Sequence of chain 1.R:
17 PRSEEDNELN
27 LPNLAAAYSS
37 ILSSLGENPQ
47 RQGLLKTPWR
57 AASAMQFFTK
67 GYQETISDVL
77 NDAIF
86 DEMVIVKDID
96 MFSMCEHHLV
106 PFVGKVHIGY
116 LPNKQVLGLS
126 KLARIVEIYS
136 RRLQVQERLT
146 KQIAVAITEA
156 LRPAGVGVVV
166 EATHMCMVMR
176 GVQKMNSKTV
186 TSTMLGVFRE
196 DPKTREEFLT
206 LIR

Sequence of chain 1.KA:
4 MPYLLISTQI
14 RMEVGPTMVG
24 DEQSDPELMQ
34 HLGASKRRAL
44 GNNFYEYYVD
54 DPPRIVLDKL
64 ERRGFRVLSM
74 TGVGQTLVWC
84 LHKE

Binding-site contacts:
Ligand atom CE2 contacts residue ILE13 of chain 1.KA at 3.2 Å (hydrophobic).
Ligand atom CG contacts residue VAL76 of chain 1.LA at 3.7 Å (hydrophobic).
Ligand atom N contacts residue GLU195 of chain 1.R at 2.9 Å (salt-bridge).
Ligand atom CE1 contacts residue MET15 of chain 1.KA at 3.7 Å (hydrophobic).
Ligand atom CE2 contacts residue GLN12 of chain 1.KA at 3.8 Å.
Ligand atom CD2 contacts residue VAL76 of chain 1.LA at 3.5 Å (hydrophobic).
Ligand atom OXT contacts residue GLY77 of chain 1.LA at 3.9 Å.
Ligand atom CE2 contacts residue GLN78 of chain 1.KA at 3.5 Å.
Ligand atom N contacts residue ILE13 of chain 1.KA at 2.7 Å (h-bond).
Ligand atom OXT contacts residue GLN78 of chain 1.KA at 3.1 Å (h-bond).
Ligand atom CG contacts residue ILE13 of chain 1.KA at 3.3 Å (hydrophobic).
Ligand atom CB contacts residue VAL76 of chain 1.LA at 3.4 Å (hydrophobic).
Ligand atom C contacts residue THR79 of chain 1.LA at 3.6 Å.
Ligand atom CA contacts residue ILE13 of chain 1.KA at 3.6 Å (hydrophobic).
Ligand atom CE1 contacts residue ILE13 of chain 1.KA at 3.7 Å (hydrophobic).
Ligand atom C contacts residue GLN78 of chain 1.LA at 3.8 Å.
Ligand atom CD2 contacts residue ILE13 of chain 1.KA at 3.5 Å (hydrophobic).
Ligand atom CZ contacts residue MET15 of chain 1.KA at 3.6 Å (hydrophobic).
Ligand atom O contacts residue GLY77 of chain 1.LA at 3.9 Å.
Ligand atom O contacts residue THR79 of chain 1.LA at 2.8 Å (h-bond).
Ligand atom C contacts residue VAL76 of chain 1.LA at 3.9 Å (hydrophobic).
Ligand atom CB contacts residue GLN78 of chain 1.KA at 3.5 Å.
Ligand atom CA contacts residue THR79 of chain 1.LA at 3.6 Å.
Ligand atom CB contacts residue ILE13 of chain 1.KA at 3.9 Å (hydrophobic).
Ligand atom CE2 contacts residue ARG14 of chain 1.KA at 3.9 Å.
Ligand atom CZ contacts residue ILE13 of chain 1.KA at 3.7 Å (hydrophobic).
Ligand atom O contacts residue GLN78 of chain 1.LA at 3.0 Å (h-bond).
Ligand atom N contacts residue GLN78 of chain 1.KA at 2.9 Å (h-bond).
Ligand atom OXT contacts residue PRO197 of chain 1.R at 3.5 Å.
Ligand atom CD1 contacts residue VAL76 of chain 1.LA at 3.6 Å (hydrophobic).
Ligand atom C contacts residue GLN78 of chain 1.KA at 3.8 Å.
Ligand atom CA contacts residue GLN78 of chain 1.KA at 3.6 Å.
Ligand atom CA contacts residue GLU195 of chain 1.R at 4.0 Å.
Ligand atom CE1 contacts residue VAL76 of chain 1.LA at 3.9 Å (hydrophobic).
Ligand atom CZ contacts residue ARG14 of chain 1.KA at 3.7 Å.
Ligand atom OXT contacts residue GLU195 of chain 1.R at 3.6 Å.
Ligand atom CE1 contacts residue ARG14 of chain 1.KA at 3.9 Å.
Ligand atom O contacts residue VAL76 of chain 1.LA at 3.6 Å.
Ligand atom CD1 contacts residue ILE13 of chain 1.KA at 3.4 Å (hydrophobic).
Ligand atom CD2 contacts residue GLN78 of chain 1.KA at 3.5 Å.

Sequence of chain 1.LA:
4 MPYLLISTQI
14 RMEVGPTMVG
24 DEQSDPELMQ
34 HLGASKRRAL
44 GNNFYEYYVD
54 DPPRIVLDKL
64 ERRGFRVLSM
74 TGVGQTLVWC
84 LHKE

This protein binds this small molecule.
Small molecule (SMILES): N[C@@H](Cc1ccccc1)C(=O)O